Binding-site contacts:
Ligand atom C15 contacts residue VAL271 of chain 1.B at 3.5 Å (hydrophobic).
Ligand atom C02 contacts residue TRP291 of chain 1.B at 3.7 Å (hydrophobic).
Ligand atom N01 contacts residue GLU296 of chain 1.B at 2.7 Å (salt-bridge).
Ligand atom C12 contacts residue HEM1 of chain 1.G at 3.7 Å.
Ligand atom C05 contacts residue VAL271 of chain 1.B at 3.5 Å (hydrophobic).
Ligand atom C14 contacts residue HEM1 of chain 1.G at 3.4 Å.
Ligand atom C09 contacts residue GLU296 of chain 1.B at 3.3 Å.
Ligand atom C07 contacts residue GLY290 of chain 1.B at 3.5 Å.
Ligand atom C04 contacts residue PRO269 of chain 1.B at 3.8 Å (hydrophobic).
Ligand atom C06 contacts residue GLU296 of chain 1.B at 3.5 Å.
Ligand atom C07 contacts residue PHE288 of chain 1.B at 3.6 Å (hydrophobic).
Ligand atom C16 contacts residue HEM1 of chain 1.G at 3.6 Å.
Ligand atom C22 contacts residue TYR410 of chain 1.B at 3.2 Å (hydrophobic).
Ligand atom C02 contacts residue GLU296 of chain 1.B at 3.4 Å.
Ligand atom C12 contacts residue VAL271 of chain 1.B at 3.5 Å (hydrophobic).
Ligand atom C02 contacts residue PRO269 of chain 1.B at 3.8 Å (hydrophobic).
Ligand atom C09 contacts residue HEM1 of chain 1.G at 3.4 Å.
Ligand atom C07 contacts residue HEM1 of chain 1.G at 3.8 Å.
Ligand atom C11 contacts residue VAL271 of chain 1.B at 3.5 Å (hydrophobic).
Ligand atom C13 contacts residue VAL271 of chain 1.B at 3.5 Å (hydrophobic).
Ligand atom C05 contacts residue PRO269 of chain 1.B at 3.8 Å (hydrophobic).
Ligand atom C14 contacts residue VAL271 of chain 1.B at 3.5 Å (hydrophobic).
Ligand atom C16 contacts residue VAL271 of chain 1.B at 3.5 Å (hydrophobic).
Ligand atom C13 contacts residue HEM1 of chain 1.G at 3.5 Å.
Ligand atom C22 contacts residue MET40 of chain 1.B at 3.8 Å (hydrophobic).
Ligand atom F12 contacts residue HEM1 of chain 1.G at 3.2 Å.
Ligand atom C07 contacts residue PRO269 of chain 1.B at 3.6 Å (hydrophobic).
Ligand atom N02 contacts residue GLU296 of chain 1.B at 2.6 Å (salt-bridge).
Ligand atom C03 contacts residue HEM1 of chain 1.G at 3.4 Å.
Ligand atom C02 contacts residue HEM1 of chain 1.G at 3.7 Å.
Ligand atom F16 contacts residue GLN182 of chain 1.B at 3.7 Å.
Ligand atom C06 contacts residue PRO269 of chain 1.B at 3.6 Å (hydrophobic).
Ligand atom F16 contacts residue HEM1 of chain 1.G at 3.4 Å.
Ligand atom C18 contacts residue TYR410 of chain 1.B at 3.1 Å (hydrophobic).
Ligand atom N02 contacts residue TRP291 of chain 1.B at 2.9 Å (h-bond).
Ligand atom N02 contacts residue HEM1 of chain 1.G at 3.1 Å.
Ligand atom N01 contacts residue PRO269 of chain 1.B at 3.6 Å.
Ligand atom C08 contacts residue GLU296 of chain 1.B at 3.4 Å.
Ligand atom C11 contacts residue HEM1 of chain 1.G at 3.5 Å.
Ligand atom C07 contacts residue SER289 of chain 1.B at 3.8 Å.

This protein binds this small molecule.
Small molecule (SMILES): Cc1cc(N)nc(CCc2c(F)ccc(CCCN(C)C)c2F)c1

Sequence of chain 1.B:
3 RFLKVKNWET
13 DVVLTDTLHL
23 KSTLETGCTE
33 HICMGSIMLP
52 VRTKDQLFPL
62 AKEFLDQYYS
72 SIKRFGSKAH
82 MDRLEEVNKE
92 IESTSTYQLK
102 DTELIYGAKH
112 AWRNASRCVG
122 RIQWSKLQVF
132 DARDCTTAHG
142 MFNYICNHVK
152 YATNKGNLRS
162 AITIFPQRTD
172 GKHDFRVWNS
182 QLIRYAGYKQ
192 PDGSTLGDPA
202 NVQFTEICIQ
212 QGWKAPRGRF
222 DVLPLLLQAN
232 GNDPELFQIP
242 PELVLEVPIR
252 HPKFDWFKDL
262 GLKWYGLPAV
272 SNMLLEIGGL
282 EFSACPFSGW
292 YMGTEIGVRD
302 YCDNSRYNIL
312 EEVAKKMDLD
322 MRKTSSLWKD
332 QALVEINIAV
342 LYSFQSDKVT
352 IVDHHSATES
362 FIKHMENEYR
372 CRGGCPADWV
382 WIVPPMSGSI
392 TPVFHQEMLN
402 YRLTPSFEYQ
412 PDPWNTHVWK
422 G